Binding-site contacts:
Ligand atom C8 contacts residue ASN245 of chain 1.E at 3.6 Å.
Ligand atom C3 contacts residue ASN245 of chain 1.E at 3.8 Å.
Ligand atom C3 contacts residue ARG222 of chain 1.E at 4.4 Å.
Ligand atom C6 contacts residue TRP220 of chain 1.E at 4.4 Å (hydrophobic).
Ligand atom O5 contacts residue ASN245 of chain 1.E at 2.4 Å (h-bond).
Ligand atom O5 contacts residue LYS221 of chain 1.E at 4.2 Å.
Ligand atom C1 contacts residue ASN245 of chain 1.E at 1.4 Å.
Ligand atom C4 contacts residue ASN245 of chain 1.E at 4.2 Å.
Ligand atom C7 contacts residue ASN245 of chain 1.E at 3.6 Å.
Ligand atom O5 contacts residue TRP220 of chain 1.E at 3.9 Å.
Ligand atom C5 contacts residue LYS221 of chain 1.E at 4.0 Å.
Ligand atom C5 contacts residue ASN245 of chain 1.E at 3.6 Å.
Ligand atom C6 contacts residue ASN245 of chain 1.E at 4.5 Å.
Ligand atom O7 contacts residue ARG222 of chain 1.E at 3.7 Å.
Ligand atom C7 contacts residue ARG244 of chain 1.E at 4.2 Å.
Ligand atom O6 contacts residue ASN245 of chain 1.E at 4.0 Å.
Ligand atom O7 contacts residue ASN245 of chain 1.E at 4.4 Å.
Ligand atom O7 contacts residue LEU243 of chain 1.E at 3.8 Å.
Ligand atom C8 contacts residue ARG244 of chain 1.E at 3.8 Å.
Ligand atom C1 contacts residue TRP220 of chain 1.E at 4.4 Å (hydrophobic).
Ligand atom N2 contacts residue ASN245 of chain 1.E at 2.9 Å (h-bond).
Ligand atom O7 contacts residue ARG244 of chain 1.E at 4.0 Å.
Ligand atom C1 contacts residue LYS221 of chain 1.E at 4.2 Å.
Ligand atom C2 contacts residue ASN245 of chain 1.E at 2.5 Å.

Sequence of chain 1.E:
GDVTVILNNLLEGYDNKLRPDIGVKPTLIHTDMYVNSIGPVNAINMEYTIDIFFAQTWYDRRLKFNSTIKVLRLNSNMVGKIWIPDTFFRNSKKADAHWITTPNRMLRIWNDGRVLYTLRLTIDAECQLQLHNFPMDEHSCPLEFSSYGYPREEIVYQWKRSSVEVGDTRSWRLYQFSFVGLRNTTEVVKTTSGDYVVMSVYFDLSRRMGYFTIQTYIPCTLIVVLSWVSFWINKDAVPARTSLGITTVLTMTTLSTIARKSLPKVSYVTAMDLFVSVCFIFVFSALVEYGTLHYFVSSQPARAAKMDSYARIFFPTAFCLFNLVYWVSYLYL

This protein binds this small molecule.
Small molecule (SMILES): CC(=O)N[C@H]1[C@H](O[C@H]2[C@H](O)[C@@H](NC(C)=O)CO[C@@H]2CO)O[C@H](CO)[C@@H](O)[C@@H]1O